Sequence of chain 1.B:
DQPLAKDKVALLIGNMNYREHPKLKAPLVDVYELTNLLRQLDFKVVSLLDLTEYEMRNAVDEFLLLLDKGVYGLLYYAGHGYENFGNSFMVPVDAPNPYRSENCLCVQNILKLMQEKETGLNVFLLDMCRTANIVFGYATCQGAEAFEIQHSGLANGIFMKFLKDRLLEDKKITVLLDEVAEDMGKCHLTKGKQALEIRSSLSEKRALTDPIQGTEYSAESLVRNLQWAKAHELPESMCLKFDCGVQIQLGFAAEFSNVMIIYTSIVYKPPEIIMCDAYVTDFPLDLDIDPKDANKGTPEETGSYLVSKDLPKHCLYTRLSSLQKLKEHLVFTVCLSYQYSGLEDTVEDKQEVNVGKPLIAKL

This protein binds this small molecule.
Small molecule (SMILES): CO[C@@H](C)c1c(Nc2ccc([C@H](N(C)C(=O)C3CCS(=O)(=O)CC3)C(F)(F)F)cc2)cnc2cc(Cl)nn12

Binding-site contacts:
Ligand atom C5 contacts residue ALA70 of chain 1.B at 3.4 Å (hydrophobic).
Ligand atom N9 contacts residue LEU77 of chain 1.B at 3.5 Å.
Ligand atom F26 contacts residue LEU59 of chain 1.B at 3.7 Å.
Ligand atom C35 contacts residue GLN352 of chain 1.B at 3.2 Å.
Ligand atom C15 contacts residue GLU73 of chain 1.B at 3.5 Å.
Ligand atom C7 contacts residue LEU77 of chain 1.B at 3.7 Å (hydrophobic).
Ligand atom F26 contacts residue GLU66 of chain 1.B at 3.1 Å.
Ligand atom CL1 contacts residue LYS55 of chain 1.B at 3.1 Å.
Ligand atom C23 contacts residue GLN255 of chain 1.B at 3.4 Å.
Ligand atom C24 contacts residue GLU66 of chain 1.B at 3.7 Å.
Ligand atom N9 contacts residue VAL57 of chain 1.B at 3.3 Å.
Ligand atom C10 contacts residue VAL57 of chain 1.B at 3.5 Å (hydrophobic).
Ligand atom O38 contacts residue TYR65 of chain 1.B at 3.0 Å (h-bond).
Ligand atom C7 contacts residue VAL57 of chain 1.B at 3.6 Å (hydrophobic).
Ligand atom F27 contacts residue ILE388 of chain 1.B at 3.6 Å.
Ligand atom C14 contacts residue LEU391 of chain 1.B at 3.8 Å (hydrophobic).
Ligand atom F26 contacts residue ALA70 of chain 1.B at 3.4 Å.
Ligand atom N8 contacts residue VAL57 of chain 1.B at 3.5 Å.
Ligand atom O30 contacts residue ASN69 of chain 1.B at 3.0 Å (h-bond).
Ligand atom C11 contacts residue LEU77 of chain 1.B at 3.6 Å (hydrophobic).
Ligand atom C22 contacts residue GLN255 of chain 1.B at 3.5 Å.
Ligand atom N2 contacts residue PHE74 of chain 1.B at 3.5 Å.
Ligand atom C36 contacts residue GLN352 of chain 1.B at 3.3 Å.
Ligand atom N6 contacts residue GLU73 of chain 1.B at 3.5 Å.
Ligand atom C32 contacts residue ASN69 of chain 1.B at 3.5 Å.
Ligand atom C18 contacts residue ALA70 of chain 1.B at 3.5 Å (hydrophobic).
Ligand atom N8 contacts residue LEU77 of chain 1.B at 3.6 Å.
Ligand atom F25 contacts residue GLN352 of chain 1.B at 3.4 Å.
Ligand atom C15 contacts residue LEU391 of chain 1.B at 3.6 Å (hydrophobic).
Ligand atom C11 contacts residue ALA21 of chain 1.B at 3.3 Å (hydrophobic).
Ligand atom F27 contacts residue GLN352 of chain 1.B at 3.2 Å.
Ligand atom C23 contacts residue LEU391 of chain 1.B at 3.7 Å (hydrophobic).
Ligand atom C23 contacts residue ALA259 of chain 1.B at 3.7 Å (hydrophobic).
Ligand atom C10 contacts residue LEU77 of chain 1.B at 3.5 Å (hydrophobic).
Ligand atom F25 contacts residue GLU66 of chain 1.B at 3.1 Å.
Ligand atom F26 contacts residue LEU62 of chain 1.B at 3.5 Å.
Ligand atom C18 contacts residue LEU59 of chain 1.B at 3.7 Å (hydrophobic).
Ligand atom N2 contacts residue LEU22 of chain 1.B at 3.6 Å.
Ligand atom C11 contacts residue VAL57 of chain 1.B at 3.7 Å (hydrophobic).
Ligand atom O21 contacts residue GLN255 of chain 1.B at 3.4 Å.